The small molecule below binds the protein below.
Small molecule (SMILES): CC(=O)N[C@H]1[C@H](O[C@H]2[C@H](O)[C@@H](NC(C)=O)CO[C@@H]2CO)O[C@H](CO)[C@@H](O)[C@@H]1O

Binding-site contacts:
Ligand atom O7 contacts residue ASN1098 of chain 1.C at 2.7 Å (h-bond).
Ligand atom O5 contacts residue PHE1103 of chain 1.C at 3.9 Å.
Ligand atom C5 contacts residue ASN1098 of chain 1.C at 3.7 Å.
Ligand atom C5 contacts residue HIS1101 of chain 1.C at 4.4 Å.
Ligand atom C4 contacts residue ASN1098 of chain 1.C at 4.2 Å.
Ligand atom O4 contacts residue HIS1101 of chain 1.C at 4.2 Å.
Ligand atom N2 contacts residue ASN1098 of chain 1.C at 2.8 Å (h-bond).
Ligand atom C3 contacts residue THR1100 of chain 1.C at 4.2 Å.
Ligand atom O5 contacts residue ASN1098 of chain 1.C at 2.4 Å (h-bond).
Ligand atom C1 contacts residue ASN1098 of chain 1.C at 1.4 Å.
Ligand atom N2 contacts residue THR1100 of chain 1.C at 4.1 Å.
Ligand atom O7 contacts residue HIS1101 of chain 1.C at 2.8 Å (h-bond).
Ligand atom C7 contacts residue HIS1101 of chain 1.C at 3.8 Å.
Ligand atom C2 contacts residue ASN1098 of chain 1.C at 2.5 Å.
Ligand atom C3 contacts residue HIS1101 of chain 1.C at 4.2 Å.
Ligand atom C2 contacts residue THR1100 of chain 1.C at 4.4 Å.
Ligand atom C8 contacts residue HIS1101 of chain 1.C at 4.0 Å.
Ligand atom C8 contacts residue ASN1098 of chain 1.C at 3.8 Å.
Ligand atom C5 contacts residue PHE1103 of chain 1.C at 4.0 Å (hydrophobic).
Ligand atom C3 contacts residue ASN1098 of chain 1.C at 3.8 Å.
Ligand atom C1 contacts residue THR1100 of chain 1.C at 4.4 Å.
Ligand atom C7 contacts residue ASN1098 of chain 1.C at 3.0 Å.
Ligand atom C6 contacts residue PHE1103 of chain 1.C at 3.5 Å (hydrophobic).

Sequence of chain 1.C:
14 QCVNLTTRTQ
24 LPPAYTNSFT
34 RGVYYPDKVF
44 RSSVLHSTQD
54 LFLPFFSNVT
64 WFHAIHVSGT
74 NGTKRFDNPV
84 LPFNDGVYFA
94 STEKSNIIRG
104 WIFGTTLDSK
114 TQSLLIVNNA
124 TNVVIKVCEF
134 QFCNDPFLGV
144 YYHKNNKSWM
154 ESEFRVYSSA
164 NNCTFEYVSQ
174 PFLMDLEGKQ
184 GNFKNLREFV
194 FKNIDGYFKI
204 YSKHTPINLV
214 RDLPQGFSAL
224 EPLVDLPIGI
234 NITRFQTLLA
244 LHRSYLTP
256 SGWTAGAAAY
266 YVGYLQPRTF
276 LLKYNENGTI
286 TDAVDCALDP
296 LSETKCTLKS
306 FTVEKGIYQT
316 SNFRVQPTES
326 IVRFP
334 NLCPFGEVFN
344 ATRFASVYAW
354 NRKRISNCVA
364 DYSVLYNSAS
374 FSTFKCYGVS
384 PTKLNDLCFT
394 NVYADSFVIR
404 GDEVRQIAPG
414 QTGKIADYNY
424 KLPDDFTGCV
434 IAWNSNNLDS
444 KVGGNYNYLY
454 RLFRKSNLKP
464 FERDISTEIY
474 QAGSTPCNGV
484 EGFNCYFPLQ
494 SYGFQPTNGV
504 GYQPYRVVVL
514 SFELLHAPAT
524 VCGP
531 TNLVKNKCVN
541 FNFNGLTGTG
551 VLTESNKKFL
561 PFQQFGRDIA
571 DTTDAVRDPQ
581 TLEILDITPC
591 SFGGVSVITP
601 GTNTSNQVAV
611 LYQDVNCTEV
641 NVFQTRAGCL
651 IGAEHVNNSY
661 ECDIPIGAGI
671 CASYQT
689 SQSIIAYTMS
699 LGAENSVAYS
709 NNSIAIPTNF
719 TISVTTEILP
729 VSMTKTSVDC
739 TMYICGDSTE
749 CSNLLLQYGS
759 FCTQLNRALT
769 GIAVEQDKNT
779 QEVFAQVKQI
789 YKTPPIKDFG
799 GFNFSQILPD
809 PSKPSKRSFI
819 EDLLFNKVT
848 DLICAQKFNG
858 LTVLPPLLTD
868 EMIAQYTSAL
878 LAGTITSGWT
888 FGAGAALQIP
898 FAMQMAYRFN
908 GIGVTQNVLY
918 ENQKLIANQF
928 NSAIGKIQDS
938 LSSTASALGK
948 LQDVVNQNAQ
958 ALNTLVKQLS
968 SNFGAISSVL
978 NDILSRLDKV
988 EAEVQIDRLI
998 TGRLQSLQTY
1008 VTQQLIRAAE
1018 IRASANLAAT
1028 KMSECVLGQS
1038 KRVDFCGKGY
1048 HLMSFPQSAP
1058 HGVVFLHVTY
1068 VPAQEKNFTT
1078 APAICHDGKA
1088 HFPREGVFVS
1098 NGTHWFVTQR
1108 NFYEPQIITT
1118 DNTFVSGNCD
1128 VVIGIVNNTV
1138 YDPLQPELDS